Sequence of chain 1.A:
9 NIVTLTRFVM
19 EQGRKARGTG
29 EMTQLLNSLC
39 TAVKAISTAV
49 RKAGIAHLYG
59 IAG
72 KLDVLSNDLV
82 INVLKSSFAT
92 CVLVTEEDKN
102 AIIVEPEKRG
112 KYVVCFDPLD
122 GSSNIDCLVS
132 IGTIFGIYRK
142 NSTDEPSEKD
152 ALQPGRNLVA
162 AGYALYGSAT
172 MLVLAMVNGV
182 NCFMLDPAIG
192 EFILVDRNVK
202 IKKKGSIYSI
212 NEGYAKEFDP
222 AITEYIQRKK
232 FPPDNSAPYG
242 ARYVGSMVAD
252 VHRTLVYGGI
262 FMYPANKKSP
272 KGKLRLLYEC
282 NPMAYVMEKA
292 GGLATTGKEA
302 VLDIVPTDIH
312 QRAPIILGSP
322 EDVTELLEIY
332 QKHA

This protein binds this small molecule.
Small molecule (SMILES): O=P(O)(O)OC[C@@H]1O[C@H](COP(=O)(O)O)[C@@H](O)[C@@H]1O

Sequence of chain 1.B:
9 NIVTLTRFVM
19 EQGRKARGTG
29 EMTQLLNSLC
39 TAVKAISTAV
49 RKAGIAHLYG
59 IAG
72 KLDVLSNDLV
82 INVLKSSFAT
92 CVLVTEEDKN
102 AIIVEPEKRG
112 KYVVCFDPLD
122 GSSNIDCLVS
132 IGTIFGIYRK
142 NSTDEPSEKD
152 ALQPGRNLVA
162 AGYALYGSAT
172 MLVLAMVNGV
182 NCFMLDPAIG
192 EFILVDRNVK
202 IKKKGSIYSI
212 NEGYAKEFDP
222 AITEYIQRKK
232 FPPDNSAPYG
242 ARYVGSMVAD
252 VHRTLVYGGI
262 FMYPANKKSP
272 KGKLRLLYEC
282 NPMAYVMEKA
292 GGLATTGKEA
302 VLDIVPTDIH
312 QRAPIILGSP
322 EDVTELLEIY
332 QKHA

Binding-site contacts:
Ligand atom O6P contacts residue LYS274 of chain 1.A at 3.7 Å.
Ligand atom O6 contacts residue LYS274 of chain 1.A at 2.8 Å (salt-bridge).
Ligand atom O3 contacts residue MET248 of chain 1.A at 3.0 Å (h-bond).
Ligand atom O1P contacts residue GLU97 of chain 1.A at 2.9 Å (salt-bridge).
Ligand atom O1P contacts residue MN1 of chain 1.D at 3.4 Å.
Ligand atom O5P contacts residue TYR244 of chain 1.A at 2.6 Å (h-bond).
Ligand atom O1 contacts residue GLY122 of chain 1.A at 3.6 Å (h-bond).
Ligand atom O5 contacts residue LYS274 of chain 1.A at 2.8 Å (salt-bridge).
Ligand atom O5P contacts residue ASN212 of chain 1.A at 2.9 Å (h-bond).
Ligand atom C6 contacts residue TYR244 of chain 1.A at 3.4 Å (hydrophobic).
Ligand atom O1P contacts residue ASP121 of chain 1.A at 3.1 Å (salt-bridge).
Ligand atom C2 contacts residue LYS274 of chain 1.A at 3.7 Å.
Ligand atom O3 contacts residue SER247 of chain 1.A at 3.5 Å.
Ligand atom O3P contacts residue MN1 of chain 1.C at 3.0 Å.
Ligand atom C4 contacts residue MET248 of chain 1.A at 3.5 Å (hydrophobic).
Ligand atom O6P contacts residue TYR215 of chain 1.A at 2.7 Å (h-bond).
Ligand atom O3P contacts residue GLU97 of chain 1.A at 3.4 Å (salt-bridge).
Ligand atom O1 contacts residue MN1 of chain 1.C at 3.3 Å.
Ligand atom C6 contacts residue LYS274 of chain 1.A at 3.7 Å.
Ligand atom O1 contacts residue ASP121 of chain 1.A at 2.8 Å (salt-bridge).
Ligand atom P1 contacts residue MN1 of chain 1.C at 3.0 Å.
Ligand atom P2 contacts residue TYR264 of chain 1.A at 3.4 Å.
Ligand atom O5P contacts residue TYR264 of chain 1.A at 3.6 Å.
Ligand atom P2 contacts residue TYR215 of chain 1.A at 3.8 Å.
Ligand atom O3P contacts residue ARG276 of chain 1.A at 2.8 Å (salt-bridge).
Ligand atom O6 contacts residue TYR264 of chain 1.A at 3.2 Å.
Ligand atom O4P contacts residue ARG243 of chain 1.B at 2.8 Å (salt-bridge).
Ligand atom P2 contacts residue ASN212 of chain 1.A at 3.7 Å.
Ligand atom O4 contacts residue MET248 of chain 1.A at 3.2 Å (h-bond).
Ligand atom C6 contacts residue TYR264 of chain 1.A at 3.7 Å (hydrophobic).
Ligand atom P2 contacts residue LYS274 of chain 1.A at 3.8 Å.
Ligand atom O1P contacts residue GLY122 of chain 1.A at 3.5 Å (h-bond).
Ligand atom O1P contacts residue MN1 of chain 1.C at 2.3 Å.
Ligand atom O6P contacts residue TYR264 of chain 1.A at 2.4 Å (h-bond).
Ligand atom C4 contacts residue GLY246 of chain 1.A at 3.6 Å.
Ligand atom C3 contacts residue MET248 of chain 1.A at 3.6 Å (hydrophobic).
Ligand atom O3 contacts residue ASP121 of chain 1.A at 2.7 Å (salt-bridge).
Ligand atom P1 contacts residue ASP121 of chain 1.A at 3.4 Å.
Ligand atom C5 contacts residue LYS274 of chain 1.A at 3.6 Å.
Ligand atom C3 contacts residue ASP121 of chain 1.A at 3.6 Å.